Sequence of chain 1.F:
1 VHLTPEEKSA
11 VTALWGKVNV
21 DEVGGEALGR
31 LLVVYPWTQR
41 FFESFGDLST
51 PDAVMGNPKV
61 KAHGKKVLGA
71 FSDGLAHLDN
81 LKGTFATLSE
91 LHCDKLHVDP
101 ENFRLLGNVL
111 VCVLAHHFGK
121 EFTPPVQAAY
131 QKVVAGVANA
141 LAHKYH

This small molecule binds to this protein.
Small molecule (SMILES): C=CC1=C(C)C2=N3->[Ni]45<-N6=C(C=c7c(C)c(C=C)c(n74)=C2)C(C)=C(CCC(=O)O)C6=Cc2c(CCC(=O)O)c(C)c(n25)C=C13

Binding-site contacts:
Ligand atom CMB contacts residue VAL67 of chain 1.F at 3.5 Å (hydrophobic).
Ligand atom C4A contacts residue HIS92 of chain 1.F at 3.5 Å.
Ligand atom CBB contacts residue PHE71 of chain 1.F at 3.8 Å (hydrophobic).
Ligand atom CAA contacts residue LYS66 of chain 1.F at 3.5 Å.
Ligand atom NB contacts residue HIS92 of chain 1.F at 3.2 Å (h-bond).
Ligand atom CHC contacts residue PHE103 of chain 1.F at 3.6 Å (hydrophobic).
Ligand atom C1A contacts residue HIS63 of chain 1.F at 3.8 Å.
Ligand atom NA contacts residue HIS92 of chain 1.F at 3.0 Å (h-bond).
Ligand atom C2D contacts residue HIS63 of chain 1.F at 3.8 Å.
Ligand atom CBC contacts residue PHE42 of chain 1.F at 3.8 Å (hydrophobic).
Ligand atom CAC contacts residue PHE41 of chain 1.F at 3.8 Å (hydrophobic).
Ligand atom CBC contacts residue PHE41 of chain 1.F at 3.8 Å (hydrophobic).
Ligand atom ND contacts residue HIS63 of chain 1.F at 3.3 Å (h-bond).
Ligand atom C1C contacts residue PHE103 of chain 1.F at 3.7 Å (hydrophobic).
Ligand atom NC contacts residue HIS92 of chain 1.F at 3.3 Å (h-bond).
Ligand atom CAB contacts residue LEU141 of chain 1.F at 3.4 Å (hydrophobic).
Ligand atom C2B contacts residue VAL67 of chain 1.F at 3.6 Å (hydrophobic).
Ligand atom C4B contacts residue VAL67 of chain 1.F at 3.5 Å (hydrophobic).
Ligand atom C3D contacts residue LEU96 of chain 1.F at 3.5 Å (hydrophobic).
Ligand atom CBA contacts residue LEU91 of chain 1.F at 3.6 Å (hydrophobic).
Ligand atom NB contacts residue VAL67 of chain 1.F at 3.6 Å.
Ligand atom CHB contacts residue HIS92 of chain 1.F at 3.8 Å.
Ligand atom C1B contacts residue VAL67 of chain 1.F at 3.7 Å (hydrophobic).
Ligand atom CMC contacts residue ASN102 of chain 1.F at 3.5 Å.
Ligand atom NI contacts residue HIS92 of chain 1.F at 2.2 Å.
Ligand atom CBC contacts residue LEU31 of chain 1.F at 3.8 Å (hydrophobic).
Ligand atom CBD contacts residue HIS63 of chain 1.F at 3.5 Å.
Ligand atom ND contacts residue HIS92 of chain 1.F at 3.2 Å (h-bond).
Ligand atom CMA contacts residue ALA70 of chain 1.F at 3.8 Å (hydrophobic).
Ligand atom CHA contacts residue HIS63 of chain 1.F at 3.3 Å.
Ligand atom C3D contacts residue HIS63 of chain 1.F at 3.6 Å.
Ligand atom C3B contacts residue LEU141 of chain 1.F at 3.7 Å (hydrophobic).
Ligand atom CAD contacts residue LEU96 of chain 1.F at 3.7 Å (hydrophobic).
Ligand atom C1B contacts residue HIS92 of chain 1.F at 3.8 Å.
Ligand atom C3B contacts residue VAL67 of chain 1.F at 3.4 Å (hydrophobic).
Ligand atom C4D contacts residue HIS63 of chain 1.F at 3.3 Å.
Ligand atom C1D contacts residue HIS63 of chain 1.F at 3.6 Å.
Ligand atom CMA contacts residue LEU88 of chain 1.F at 3.6 Å (hydrophobic).
Ligand atom CAC contacts residue PHE42 of chain 1.F at 3.8 Å (hydrophobic).
Ligand atom C4D contacts residue LEU96 of chain 1.F at 3.5 Å (hydrophobic).